Binding-site contacts:
Ligand atom O5 contacts residue ASN243 of chain 1.B at 2.3 Å (h-bond).
Ligand atom C7 contacts residue TRP149 of chain 1.B at 4.0 Å (hydrophobic).
Ligand atom O7 contacts residue ASN243 of chain 1.B at 3.4 Å (h-bond).
Ligand atom C2 contacts residue ASN243 of chain 1.B at 2.4 Å.
Ligand atom C3 contacts residue TRP149 of chain 1.B at 3.9 Å (hydrophobic).
Ligand atom C7 contacts residue THR150 of chain 1.B at 4.3 Å.
Ligand atom C1 contacts residue TRP149 of chain 1.B at 3.7 Å (hydrophobic).
Ligand atom C7 contacts residue ASN243 of chain 1.B at 3.3 Å.
Ligand atom C8 contacts residue TRP149 of chain 1.B at 3.5 Å (hydrophobic).
Ligand atom N2 contacts residue TRP149 of chain 1.B at 3.4 Å.
Ligand atom C5 contacts residue ASN243 of chain 1.B at 3.6 Å.
Ligand atom C8 contacts residue ASN243 of chain 1.B at 4.4 Å.
Ligand atom C4 contacts residue ASN243 of chain 1.B at 4.2 Å.
Ligand atom O7 contacts residue THR150 of chain 1.B at 3.4 Å.
Ligand atom C2 contacts residue TRP149 of chain 1.B at 4.1 Å (hydrophobic).
Ligand atom C1 contacts residue ASN243 of chain 1.B at 1.4 Å.
Ligand atom O3 contacts residue TRP149 of chain 1.B at 4.4 Å.
Ligand atom C3 contacts residue ASN243 of chain 1.B at 3.8 Å.
Ligand atom N2 contacts residue ASN243 of chain 1.B at 2.8 Å (h-bond).

A small-molecule ligand and the protein it binds are described below.
Small molecule (SMILES): CC(=O)N[C@H]1[C@H](O[C@H]2[C@H](O)[C@@H](NC(C)=O)CO[C@@H]2CO)O[C@H](CO)[C@@H](O)[C@@H]1O

Sequence of chain 1.B:
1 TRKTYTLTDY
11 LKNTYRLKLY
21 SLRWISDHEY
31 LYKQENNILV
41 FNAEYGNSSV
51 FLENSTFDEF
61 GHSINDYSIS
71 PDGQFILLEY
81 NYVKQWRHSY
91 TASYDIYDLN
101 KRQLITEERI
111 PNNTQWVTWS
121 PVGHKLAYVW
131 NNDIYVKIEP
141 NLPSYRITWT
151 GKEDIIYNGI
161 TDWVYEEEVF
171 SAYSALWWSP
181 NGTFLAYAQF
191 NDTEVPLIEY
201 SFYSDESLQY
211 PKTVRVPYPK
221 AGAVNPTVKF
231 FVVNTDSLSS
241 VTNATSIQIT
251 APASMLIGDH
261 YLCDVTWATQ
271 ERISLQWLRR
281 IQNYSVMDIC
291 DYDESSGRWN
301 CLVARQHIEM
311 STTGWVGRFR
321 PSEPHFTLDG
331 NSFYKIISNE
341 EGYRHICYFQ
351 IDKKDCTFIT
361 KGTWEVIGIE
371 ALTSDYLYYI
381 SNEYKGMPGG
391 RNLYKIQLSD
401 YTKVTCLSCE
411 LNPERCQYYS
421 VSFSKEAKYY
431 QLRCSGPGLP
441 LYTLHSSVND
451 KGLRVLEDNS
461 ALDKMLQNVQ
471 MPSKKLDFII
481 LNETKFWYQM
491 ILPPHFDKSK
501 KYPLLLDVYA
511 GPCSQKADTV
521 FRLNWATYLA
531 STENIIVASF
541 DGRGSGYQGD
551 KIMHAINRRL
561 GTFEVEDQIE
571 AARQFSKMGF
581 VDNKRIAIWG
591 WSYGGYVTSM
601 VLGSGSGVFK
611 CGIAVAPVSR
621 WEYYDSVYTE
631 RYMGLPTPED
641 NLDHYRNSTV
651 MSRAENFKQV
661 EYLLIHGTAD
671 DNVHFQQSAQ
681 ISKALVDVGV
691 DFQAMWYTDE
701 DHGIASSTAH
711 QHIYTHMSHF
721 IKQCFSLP